Sequence of chain 1.I:
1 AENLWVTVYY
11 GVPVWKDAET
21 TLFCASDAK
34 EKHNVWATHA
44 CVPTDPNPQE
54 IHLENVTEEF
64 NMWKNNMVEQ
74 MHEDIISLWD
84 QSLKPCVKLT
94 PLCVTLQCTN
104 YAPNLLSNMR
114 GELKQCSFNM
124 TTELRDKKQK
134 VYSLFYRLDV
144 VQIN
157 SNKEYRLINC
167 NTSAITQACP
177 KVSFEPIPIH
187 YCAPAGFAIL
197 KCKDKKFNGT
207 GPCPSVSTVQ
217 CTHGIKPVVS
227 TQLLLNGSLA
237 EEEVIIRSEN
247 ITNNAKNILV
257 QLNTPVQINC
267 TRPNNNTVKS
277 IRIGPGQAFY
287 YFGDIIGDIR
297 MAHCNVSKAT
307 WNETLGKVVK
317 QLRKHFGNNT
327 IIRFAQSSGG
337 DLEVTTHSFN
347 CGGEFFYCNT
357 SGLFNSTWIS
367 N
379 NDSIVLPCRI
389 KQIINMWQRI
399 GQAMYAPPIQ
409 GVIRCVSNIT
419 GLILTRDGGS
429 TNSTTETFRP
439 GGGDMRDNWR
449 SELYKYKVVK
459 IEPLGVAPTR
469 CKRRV

Binding-site contacts:
Ligand atom C7 contacts residue ASN122 of chain 1.I at 3.6 Å.
Ligand atom C2 contacts residue ASN122 of chain 1.I at 2.5 Å.
Ligand atom C8 contacts residue SER120 of chain 1.I at 4.2 Å.
Ligand atom C3 contacts residue ASN122 of chain 1.I at 3.8 Å.
Ligand atom C8 contacts residue GLN100 of chain 1.I at 4.4 Å.
Ligand atom C1 contacts residue ASN122 of chain 1.I at 1.4 Å.
Ligand atom C8 contacts residue THR98 of chain 1.I at 4.2 Å.
Ligand atom C5 contacts residue ASN122 of chain 1.I at 3.7 Å.
Ligand atom O7 contacts residue ASN122 of chain 1.I at 3.9 Å.
Ligand atom O5 contacts residue ASN122 of chain 1.I at 2.4 Å (h-bond).
Ligand atom C8 contacts residue PHE121 of chain 1.I at 4.4 Å (hydrophobic).
Ligand atom N2 contacts residue ASN122 of chain 1.I at 2.9 Å (h-bond).
Ligand atom C4 contacts residue ASN122 of chain 1.I at 4.2 Å.

The protein below binds the small molecule below.
Small molecule (SMILES): CC(=O)N[C@H]1[C@H](O[C@H]2[C@H](O)[C@@H](NC(C)=O)CO[C@@H]2CO)O[C@H](CO)[C@@H](O[C@@H]2O[C@H](CO)[C@@H](O)[C@H](O)[C@@H]2O)[C@@H]1O